Binding-site contacts:
Ligand atom O7 contacts residue VAL256 of chain 1.E at 4.0 Å.
Ligand atom C1 contacts residue ASN264 of chain 1.E at 1.5 Å.
Ligand atom C8 contacts residue PHE377 of chain 1.E at 4.1 Å (hydrophobic).
Ligand atom C5 contacts residue GLU213 of chain 1.E at 3.7 Å.
Ligand atom C1 contacts residue VAL446 of chain 1.E at 4.1 Å (hydrophobic).
Ligand atom C4 contacts residue VAL446 of chain 1.E at 4.0 Å (hydrophobic).
Ligand atom C3 contacts residue VAL446 of chain 1.E at 3.8 Å (hydrophobic).
Ligand atom O7 contacts residue PRO214 of chain 1.E at 4.0 Å.
Ligand atom C1 contacts residue NAG1 of chain 1.OA at 4.0 Å.
Ligand atom C8 contacts residue LEU263 of chain 1.E at 3.6 Å (hydrophobic).
Ligand atom C8 contacts residue VAL256 of chain 1.E at 3.7 Å (hydrophobic).
Ligand atom O6 contacts residue NAG1 of chain 1.OA at 3.2 Å.
Ligand atom C5 contacts residue NAG1 of chain 1.OA at 4.1 Å.
Ligand atom O3 contacts residue CYS379 of chain 1.E at 3.2 Å (h-bond).
Ligand atom O5 contacts residue VAL446 of chain 1.E at 4.2 Å.
Ligand atom O7 contacts residue ASN264 of chain 1.E at 3.8 Å.
Ligand atom O6 contacts residue HIS68 of chain 1.E at 3.1 Å (h-bond).
Ligand atom O6 contacts residue GLY380 of chain 1.E at 3.5 Å.
Ligand atom C2 contacts residue ASN264 of chain 1.E at 2.5 Å.
Ligand atom O7 contacts residue CYS445 of chain 1.E at 4.3 Å.
Ligand atom C7 contacts residue ASN264 of chain 1.E at 3.6 Å.
Ligand atom C6 contacts residue NAG1 of chain 1.OA at 4.2 Å.
Ligand atom O6 contacts residue CYS379 of chain 1.E at 4.1 Å.
Ligand atom O4 contacts residue VAL446 of chain 1.E at 3.9 Å.
Ligand atom N2 contacts residue ASN264 of chain 1.E at 3.0 Å (h-bond).
Ligand atom C1 contacts residue SER447 of chain 1.E at 3.9 Å.
Ligand atom C7 contacts residue VAL256 of chain 1.E at 4.2 Å (hydrophobic).
Ligand atom O5 contacts residue ASN264 of chain 1.E at 2.4 Å (h-bond).
Ligand atom C6 contacts residue GLU213 of chain 1.E at 4.0 Å.
Ligand atom O5 contacts residue GLU213 of chain 1.E at 4.1 Å.
Ligand atom C6 contacts residue HIS68 of chain 1.E at 4.1 Å.
Ligand atom C2 contacts residue SER447 of chain 1.E at 4.2 Å.
Ligand atom O7 contacts residue VAL446 of chain 1.E at 3.6 Å (h-bond).
Ligand atom C3 contacts residue ASN264 of chain 1.E at 3.9 Å.
Ligand atom O7 contacts residue ARG444 of chain 1.E at 4.3 Å.
Ligand atom O5 contacts residue NAG1 of chain 1.OA at 3.5 Å.
Ligand atom C8 contacts residue ASN378 of chain 1.E at 4.1 Å.
Ligand atom C5 contacts residue ASN264 of chain 1.E at 3.8 Å.
Ligand atom C5 contacts residue VAL446 of chain 1.E at 3.5 Å (hydrophobic).
Ligand atom N2 contacts residue SER447 of chain 1.E at 3.7 Å.

A protein and the small-molecule ligand that binds it are described below.
Small molecule (SMILES): CC(=O)N[C@H]1[C@H](O[C@H]2[C@H](O)[C@@H](NC(C)=O)CO[C@@H]2CO)O[C@H](CO)[C@@H](O[C@@H]2O[C@H](CO[C@H]3O[C@H](CO)[C@@H](O)[C@H](O)[C@@H]3O)[C@@H](O)[C@H](O[C@H]3O[C@H](CO)[C@@H](O)[C@H](O)[C@@H]3O)[C@@H]2O)[C@@H]1O

Sequence of chain 1.E:
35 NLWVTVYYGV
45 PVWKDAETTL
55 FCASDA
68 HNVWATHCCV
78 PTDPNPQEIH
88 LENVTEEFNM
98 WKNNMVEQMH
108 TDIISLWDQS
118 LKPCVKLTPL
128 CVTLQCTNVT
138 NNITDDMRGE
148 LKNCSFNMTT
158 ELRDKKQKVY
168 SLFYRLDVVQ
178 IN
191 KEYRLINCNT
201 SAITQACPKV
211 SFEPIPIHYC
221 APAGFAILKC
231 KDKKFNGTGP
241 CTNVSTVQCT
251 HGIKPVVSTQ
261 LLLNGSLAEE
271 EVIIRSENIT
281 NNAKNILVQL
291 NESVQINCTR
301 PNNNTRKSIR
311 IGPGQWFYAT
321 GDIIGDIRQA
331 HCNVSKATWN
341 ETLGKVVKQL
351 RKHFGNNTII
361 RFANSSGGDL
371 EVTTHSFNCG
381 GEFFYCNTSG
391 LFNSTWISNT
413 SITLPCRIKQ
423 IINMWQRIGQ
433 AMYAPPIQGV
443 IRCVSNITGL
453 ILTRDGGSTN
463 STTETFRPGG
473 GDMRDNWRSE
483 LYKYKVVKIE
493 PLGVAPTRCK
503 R